Sequence of chain 1.A:
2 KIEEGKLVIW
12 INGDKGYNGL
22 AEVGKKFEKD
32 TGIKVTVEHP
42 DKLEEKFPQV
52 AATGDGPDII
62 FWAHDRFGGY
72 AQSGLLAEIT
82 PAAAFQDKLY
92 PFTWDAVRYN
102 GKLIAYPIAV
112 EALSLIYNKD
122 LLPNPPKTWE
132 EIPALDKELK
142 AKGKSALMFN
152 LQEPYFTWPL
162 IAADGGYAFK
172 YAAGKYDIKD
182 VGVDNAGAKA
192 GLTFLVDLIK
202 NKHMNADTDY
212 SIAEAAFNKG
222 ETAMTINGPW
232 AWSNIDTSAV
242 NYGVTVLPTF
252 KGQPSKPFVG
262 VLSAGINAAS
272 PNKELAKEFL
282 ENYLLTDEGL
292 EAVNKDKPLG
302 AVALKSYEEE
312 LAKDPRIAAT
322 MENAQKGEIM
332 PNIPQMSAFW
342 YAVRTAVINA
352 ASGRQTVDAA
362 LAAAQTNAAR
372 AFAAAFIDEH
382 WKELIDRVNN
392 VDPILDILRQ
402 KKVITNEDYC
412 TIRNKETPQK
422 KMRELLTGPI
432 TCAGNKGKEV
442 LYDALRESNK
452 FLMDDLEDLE

Binding-site contacts:
Ligand atom C4 contacts residue ARG67 of chain 1.A at 3.9 Å.
Ligand atom O6 contacts residue PHE157 of chain 1.A at 3.9 Å.
Ligand atom C1 contacts residue TRP231 of chain 1.A at 3.8 Å (hydrophobic).
Ligand atom C6 contacts residue GLU154 of chain 1.A at 3.2 Å.
Ligand atom O3 contacts residue ALA64 of chain 1.A at 3.3 Å.
Ligand atom O1 contacts residue ASP15 of chain 1.A at 2.9 Å (salt-bridge).
Ligand atom O4 contacts residue ARG67 of chain 1.A at 2.8 Å (salt-bridge).
Ligand atom O1 contacts residue LYS16 of chain 1.A at 3.4 Å (salt-bridge).
Ligand atom O2 contacts residue TRP63 of chain 1.A at 3.3 Å (h-bond).
Ligand atom C2 contacts residue TRP231 of chain 1.A at 3.9 Å (hydrophobic).
Ligand atom O2 contacts residue GLU112 of chain 1.A at 2.7 Å (salt-bridge).
Ligand atom O4 contacts residue TRP341 of chain 1.A at 3.9 Å.
Ligand atom C4 contacts residue TYR156 of chain 1.A at 4.0 Å (hydrophobic).
Ligand atom O2 contacts residue LYS16 of chain 1.A at 2.6 Å (salt-bridge).
Ligand atom C3 contacts residue ASP66 of chain 1.A at 3.6 Å.
Ligand atom C1 contacts residue TYR156 of chain 1.A at 3.6 Å (hydrophobic).
Ligand atom C2 contacts residue GLU112 of chain 1.A at 3.4 Å.
Ligand atom C1 contacts residue ASP15 of chain 1.A at 3.6 Å.
Ligand atom O6 contacts residue PRO155 of chain 1.A at 3.3 Å.
Ligand atom O3 contacts residue ASP66 of chain 1.A at 2.7 Å (salt-bridge).
Ligand atom C5 contacts residue GLU154 of chain 1.A at 4.0 Å.
Ligand atom O6 contacts residue GLU154 of chain 1.A at 2.6 Å (salt-bridge).
Ligand atom C2 contacts residue TRP341 of chain 1.A at 4.0 Å (hydrophobic).
Ligand atom O2 contacts residue ALA64 of chain 1.A at 3.4 Å.
Ligand atom O3 contacts residue TRP341 of chain 1.A at 3.9 Å.
Ligand atom O1 contacts residue ASN13 of chain 1.A at 3.6 Å.
Ligand atom C6 contacts residue PRO155 of chain 1.A at 3.8 Å (hydrophobic).
Ligand atom C4 contacts residue TRP341 of chain 1.A at 3.6 Å (hydrophobic).
Ligand atom O6 contacts residue TYR156 of chain 1.A at 3.1 Å (h-bond).
Ligand atom O5 contacts residue TYR156 of chain 1.A at 3.2 Å.
Ligand atom O3 contacts residue GLU112 of chain 1.A at 3.7 Å.
Ligand atom C2 contacts residue LYS16 of chain 1.A at 3.5 Å.
Ligand atom C6 contacts residue TRP341 of chain 1.A at 3.8 Å (hydrophobic).
Ligand atom C3 contacts residue TRP63 of chain 1.A at 3.6 Å (hydrophobic).
Ligand atom O2 contacts residue ASP66 of chain 1.A at 2.7 Å (salt-bridge).
Ligand atom O3 contacts residue ARG67 of chain 1.A at 3.0 Å (salt-bridge).
Ligand atom C1 contacts residue LYS16 of chain 1.A at 3.6 Å.
Ligand atom O3 contacts residue TRP63 of chain 1.A at 3.4 Å (h-bond).
Ligand atom C6 contacts residue TYR156 of chain 1.A at 3.8 Å (hydrophobic).
Ligand atom C2 contacts residue ASP66 of chain 1.A at 3.4 Å.

The protein below binds the small molecule below.
Small molecule (SMILES): OC[C@H]1O[C@H](O[C@H]2[C@H](O)[C@@H](O)[C@@H](O)O[C@@H]2CO)[C@H](O)[C@@H](O)[C@@H]1O